A small-molecule ligand and the protein it binds are described below.
Small molecule (SMILES): CC(C)CCC[C@@H](C)[C@H]1CC[C@H]2[C@@H]3CC=C4C[C@@H](O)CC[C@]4(C)[C@H]3CC[C@]12C

Binding-site contacts:
Ligand atom C27 contacts residue PTY1 of chain 1.BA at 3.2 Å.
Ligand atom C27 contacts residue LEU226 of chain 1.C at 4.3 Å (hydrophobic).
Ligand atom C2 contacts residue PTY1 of chain 1.BA at 4.3 Å.
Ligand atom C22 contacts residue ILE229 of chain 1.C at 4.0 Å (hydrophobic).
Ligand atom C27 contacts residue PHE116 of chain 1.C at 3.9 Å (hydrophobic).
Ligand atom C6 contacts residue CLR1 of chain 1.FA at 4.3 Å.
Ligand atom C12 contacts residue LEU101 of chain 1.C at 4.5 Å (hydrophobic).
Ligand atom C17 contacts residue TYR233 of chain 1.C at 4.3 Å (hydrophobic).
Ligand atom C1 contacts residue PTY1 of chain 1.BA at 3.9 Å.
Ligand atom C1 contacts residue LEU101 of chain 1.C at 4.0 Å (hydrophobic).
Ligand atom C12 contacts residue PTY1 of chain 1.BA at 3.2 Å.
Ligand atom C7 contacts residue TYR233 of chain 1.C at 4.5 Å (hydrophobic).
Ligand atom C7 contacts residue CLR1 of chain 1.FA at 3.8 Å.
Ligand atom C20 contacts residue PTY1 of chain 1.BA at 3.9 Å.
Ligand atom O1 contacts residue PTY1 of chain 1.BA at 4.0 Å.
Ligand atom C24 contacts residue TYR230 of chain 1.C at 4.1 Å (hydrophobic).
Ligand atom C15 contacts residue TYR233 of chain 1.C at 4.2 Å (hydrophobic).
Ligand atom C26 contacts residue PTY1 of chain 1.BA at 4.3 Å.
Ligand atom C21 contacts residue TYR230 of chain 1.C at 3.4 Å (hydrophobic).
Ligand atom C23 contacts residue ILE229 of chain 1.C at 4.5 Å (hydrophobic).
Ligand atom C24 contacts residue LEU226 of chain 1.C at 4.2 Å (hydrophobic).
Ligand atom C25 contacts residue LEU226 of chain 1.C at 4.1 Å (hydrophobic).
Ligand atom C11 contacts residue LEU101 of chain 1.C at 4.3 Å (hydrophobic).
Ligand atom C11 contacts residue PTY1 of chain 1.BA at 3.4 Å.
Ligand atom C16 contacts residue TYR233 of chain 1.C at 4.1 Å (hydrophobic).
Ligand atom C9 contacts residue LEU101 of chain 1.C at 4.5 Å (hydrophobic).
Ligand atom C24 contacts residue PTY1 of chain 1.BA at 4.4 Å.
Ligand atom C21 contacts residue PTY1 of chain 1.BA at 3.5 Å.
Ligand atom C25 contacts residue PTY1 of chain 1.BA at 4.2 Å.
Ligand atom C15 contacts residue CLR1 of chain 1.FA at 4.2 Å.

Sequence of chain 1.C:
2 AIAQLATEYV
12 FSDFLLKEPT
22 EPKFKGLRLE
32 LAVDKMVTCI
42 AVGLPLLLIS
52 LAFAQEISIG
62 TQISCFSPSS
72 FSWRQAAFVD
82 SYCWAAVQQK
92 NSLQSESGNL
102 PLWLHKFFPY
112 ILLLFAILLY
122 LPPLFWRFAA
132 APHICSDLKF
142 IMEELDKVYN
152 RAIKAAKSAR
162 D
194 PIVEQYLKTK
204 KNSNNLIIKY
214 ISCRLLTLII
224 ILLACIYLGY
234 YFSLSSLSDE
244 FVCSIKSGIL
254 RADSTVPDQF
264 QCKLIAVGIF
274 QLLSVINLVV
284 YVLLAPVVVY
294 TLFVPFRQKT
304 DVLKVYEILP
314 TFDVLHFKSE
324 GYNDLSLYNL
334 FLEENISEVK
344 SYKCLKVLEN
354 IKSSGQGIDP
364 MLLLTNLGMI